Binding-site contacts:
Ligand atom C5A contacts residue PHE92 of chain 1.C at 3.2 Å (hydrophobic).
Ligand atom C3C contacts residue ARG93 of chain 1.C at 4.2 Å.
Ligand atom O12 contacts residue VAL100 of chain 1.C at 3.2 Å.
Ligand atom C2A contacts residue LEU96 of chain 1.C at 4.3 Å (hydrophobic).
Ligand atom C3C contacts residue TRP304 of chain 1.B at 3.6 Å (hydrophobic).
Ligand atom C3B contacts residue LEU309 of chain 1.C at 3.6 Å (hydrophobic).
Ligand atom C4B contacts residue LEU309 of chain 1.C at 3.8 Å (hydrophobic).
Ligand atom C5B contacts residue LEU309 of chain 1.C at 4.1 Å (hydrophobic).
Ligand atom O11 contacts residue VAL100 of chain 1.C at 3.5 Å.
Ligand atom O1 contacts residue VAL100 of chain 1.C at 3.8 Å.
Ligand atom C8A contacts residue ILE89 of chain 1.C at 4.0 Å (hydrophobic).
Ligand atom C1C contacts residue ARG93 of chain 1.C at 4.0 Å.
Ligand atom O3C contacts residue TRP304 of chain 1.B at 4.2 Å.
Ligand atom O1 contacts residue ARG93 of chain 1.C at 2.6 Å (salt-bridge).
Ligand atom C2A contacts residue ARG93 of chain 1.C at 3.8 Å.
Ligand atom O1B contacts residue TRP304 of chain 1.B at 3.5 Å.
Ligand atom C3A contacts residue ARG93 of chain 1.C at 4.1 Å.
Ligand atom C1B contacts residue VAL299 of chain 1.C at 4.3 Å (hydrophobic).
Ligand atom C2C contacts residue ARG93 of chain 1.C at 3.3 Å.
Ligand atom C2B contacts residue ILE89 of chain 1.C at 4.5 Å (hydrophobic).
Ligand atom O1A contacts residue ARG93 of chain 1.C at 4.2 Å.
Ligand atom C4A contacts residue ILE89 of chain 1.C at 4.5 Å (hydrophobic).
Ligand atom O12 contacts residue ARG93 of chain 1.C at 4.3 Å.
Ligand atom C2A contacts residue PHE92 of chain 1.C at 4.5 Å (hydrophobic).
Ligand atom C1B contacts residue TRP304 of chain 1.B at 4.0 Å (hydrophobic).
Ligand atom O3C contacts residue ARG93 of chain 1.C at 4.4 Å.
Ligand atom C8B contacts residue LEU310 of chain 1.C at 4.3 Å (hydrophobic).
Ligand atom C4A contacts residue ARG93 of chain 1.C at 4.1 Å.
Ligand atom C7B contacts residue LEU310 of chain 1.C at 4.0 Å (hydrophobic).
Ligand atom O1B contacts residue VAL299 of chain 1.C at 4.0 Å.
Ligand atom C5B contacts residue ILE89 of chain 1.C at 4.4 Å (hydrophobic).
Ligand atom C1A contacts residue ARG93 of chain 1.C at 3.8 Å.
Ligand atom P1 contacts residue VAL100 of chain 1.C at 3.7 Å.
Ligand atom C6B contacts residue LEU309 of chain 1.C at 4.3 Å (hydrophobic).
Ligand atom P1 contacts residue ARG93 of chain 1.C at 3.5 Å.
Ligand atom O1 contacts residue PRO99 of chain 1.C at 4.3 Å.
Ligand atom O13 contacts residue ARG93 of chain 1.C at 3.5 Å (salt-bridge).
Ligand atom C7A contacts residue ILE89 of chain 1.C at 4.4 Å (hydrophobic).
Ligand atom O2C contacts residue ARG93 of chain 1.C at 4.0 Å.
Ligand atom C4A contacts residue PHE92 of chain 1.C at 3.4 Å (hydrophobic).

Sequence of chain 1.C:
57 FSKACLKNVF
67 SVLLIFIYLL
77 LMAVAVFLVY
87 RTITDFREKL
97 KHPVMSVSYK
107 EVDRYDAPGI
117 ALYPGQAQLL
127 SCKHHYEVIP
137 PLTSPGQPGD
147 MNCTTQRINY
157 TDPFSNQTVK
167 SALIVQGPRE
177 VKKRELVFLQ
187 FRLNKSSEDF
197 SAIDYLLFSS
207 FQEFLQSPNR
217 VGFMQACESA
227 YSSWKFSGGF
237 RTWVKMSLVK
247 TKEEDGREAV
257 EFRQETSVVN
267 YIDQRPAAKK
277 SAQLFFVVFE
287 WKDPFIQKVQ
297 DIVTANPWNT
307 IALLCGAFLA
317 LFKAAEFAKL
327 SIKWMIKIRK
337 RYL

Sequence of chain 1.B:
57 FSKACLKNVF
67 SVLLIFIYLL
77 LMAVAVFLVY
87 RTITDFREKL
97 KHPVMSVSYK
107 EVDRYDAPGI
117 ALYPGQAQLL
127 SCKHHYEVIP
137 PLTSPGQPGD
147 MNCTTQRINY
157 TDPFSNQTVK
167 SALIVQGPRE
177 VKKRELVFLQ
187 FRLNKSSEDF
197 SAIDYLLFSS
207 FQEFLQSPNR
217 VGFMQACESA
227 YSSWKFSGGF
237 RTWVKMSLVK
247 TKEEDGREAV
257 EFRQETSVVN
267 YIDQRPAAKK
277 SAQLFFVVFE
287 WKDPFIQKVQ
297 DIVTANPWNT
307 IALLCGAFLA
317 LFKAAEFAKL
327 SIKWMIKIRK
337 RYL

This small molecule binds to this protein.
Small molecule (SMILES): CCCCCCCC(=O)OC[C@H](COP(=O)(O)O[C@@H]1[C@H](O)[C@H](O)[C@@H](OP(=O)(O)O)[C@H](OP(=O)(O)O)[C@H]1O)OC(=O)CCCCCCC